A small-molecule ligand and the protein it binds are described below.
Small molecule (SMILES): [H]/N=N/NCCOCCOc1ccc(-c2cn(C[C@@H]3NC[C@@H](O)[C@H]3O)nn2)cc1

Sequence of chain 1.B:
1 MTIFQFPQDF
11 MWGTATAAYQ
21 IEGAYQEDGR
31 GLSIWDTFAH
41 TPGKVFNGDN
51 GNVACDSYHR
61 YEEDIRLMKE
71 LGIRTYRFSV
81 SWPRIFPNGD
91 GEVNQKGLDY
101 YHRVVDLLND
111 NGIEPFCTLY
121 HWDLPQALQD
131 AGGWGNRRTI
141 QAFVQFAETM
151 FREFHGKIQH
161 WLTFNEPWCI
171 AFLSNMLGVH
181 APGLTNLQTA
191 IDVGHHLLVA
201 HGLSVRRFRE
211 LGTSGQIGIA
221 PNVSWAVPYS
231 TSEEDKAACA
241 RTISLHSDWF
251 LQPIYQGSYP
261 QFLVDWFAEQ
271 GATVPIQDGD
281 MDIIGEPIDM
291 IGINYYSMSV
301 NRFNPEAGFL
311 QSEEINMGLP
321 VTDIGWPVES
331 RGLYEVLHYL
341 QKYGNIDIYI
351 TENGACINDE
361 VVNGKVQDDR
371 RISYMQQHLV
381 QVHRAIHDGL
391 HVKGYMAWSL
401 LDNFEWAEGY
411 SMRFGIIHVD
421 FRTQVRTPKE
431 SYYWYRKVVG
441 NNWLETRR

Binding-site contacts:
Ligand atom C10 contacts residue LEU173 of chain 1.B at 3.9 Å (hydrophobic).
Ligand atom C09 contacts residue TRP326 of chain 1.B at 3.9 Å (hydrophobic).
Ligand atom O01 contacts residue TRP406 of chain 1.B at 3.1 Å (h-bond).
Ligand atom C05 contacts residue GLU352 of chain 1.B at 3.9 Å.
Ligand atom C04 contacts residue HIS121 of chain 1.B at 3.8 Å.
Ligand atom O01 contacts residue GLU405 of chain 1.B at 3.1 Å (salt-bridge).
Ligand atom O02 contacts residue HIS121 of chain 1.B at 3.0 Å (h-bond).
Ligand atom C17 contacts residue GLU405 of chain 1.B at 3.9 Å.
Ligand atom N01 contacts residue GLU352 of chain 1.B at 3.0 Å (salt-bridge).
Ligand atom O02 contacts residue TRP398 of chain 1.B at 3.5 Å.
Ligand atom C09 contacts residue GLU405 of chain 1.B at 3.8 Å.
Ligand atom C03 contacts residue GLU166 of chain 1.B at 3.0 Å.
Ligand atom O02 contacts residue GLN20 of chain 1.B at 2.9 Å (h-bond).
Ligand atom C13 contacts residue LEU173 of chain 1.B at 3.8 Å (hydrophobic).
Ligand atom C03 contacts residue TRP122 of chain 1.B at 3.8 Å (hydrophobic).
Ligand atom C05 contacts residue GLU405 of chain 1.B at 4.0 Å.
Ligand atom C02 contacts residue LEU173 of chain 1.B at 4.1 Å (hydrophobic).
Ligand atom C05 contacts residue TRP406 of chain 1.B at 3.9 Å (hydrophobic).
Ligand atom C04 contacts residue TRP406 of chain 1.B at 3.9 Å (hydrophobic).
Ligand atom C03 contacts residue ASN165 of chain 1.B at 3.8 Å.
Ligand atom C03 contacts residue GLU352 of chain 1.B at 3.2 Å.
Ligand atom C01 contacts residue GLU405 of chain 1.B at 3.7 Å.
Ligand atom O01 contacts residue GLN20 of chain 1.B at 3.0 Å (h-bond).
Ligand atom C05 contacts residue TRP398 of chain 1.B at 3.4 Å (hydrophobic).
Ligand atom C05 contacts residue TYR296 of chain 1.B at 4.0 Å (hydrophobic).
Ligand atom C04 contacts residue GLN20 of chain 1.B at 4.1 Å.
Ligand atom C12 contacts residue LEU173 of chain 1.B at 4.0 Å (hydrophobic).
Ligand atom N03 contacts residue TYR296 of chain 1.B at 4.0 Å.
Ligand atom C04 contacts residue TRP398 of chain 1.B at 3.5 Å (hydrophobic).
Ligand atom C04 contacts residue GLU352 of chain 1.B at 3.5 Å.
Ligand atom C11 contacts residue LEU173 of chain 1.B at 3.8 Å (hydrophobic).
Ligand atom C02 contacts residue HIS180 of chain 1.B at 4.0 Å.
Ligand atom O03 contacts residue LEU173 of chain 1.B at 3.5 Å.
Ligand atom O01 contacts residue TRP398 of chain 1.B at 3.0 Å.
Ligand atom N03 contacts residue GLU166 of chain 1.B at 3.9 Å.
Ligand atom N01 contacts residue TYR296 of chain 1.B at 3.8 Å.
Ligand atom N01 contacts residue GLU166 of chain 1.B at 3.1 Å (salt-bridge).
Ligand atom C01 contacts residue TYR296 of chain 1.B at 3.7 Å (hydrophobic).
Ligand atom O02 contacts residue TRP406 of chain 1.B at 2.9 Å (h-bond).
Ligand atom N02 contacts residue TRP326 of chain 1.B at 3.9 Å.